A small-molecule ligand and the protein it binds are described below.
Small molecule (SMILES): CC(=O)N[C@H]1[C@H](O[C@H]2[C@H](O)[C@@H](NC(C)=O)CO[C@@H]2CO)O[C@H](CO)[C@@H](O)[C@@H]1O

Sequence of chain 1.D:
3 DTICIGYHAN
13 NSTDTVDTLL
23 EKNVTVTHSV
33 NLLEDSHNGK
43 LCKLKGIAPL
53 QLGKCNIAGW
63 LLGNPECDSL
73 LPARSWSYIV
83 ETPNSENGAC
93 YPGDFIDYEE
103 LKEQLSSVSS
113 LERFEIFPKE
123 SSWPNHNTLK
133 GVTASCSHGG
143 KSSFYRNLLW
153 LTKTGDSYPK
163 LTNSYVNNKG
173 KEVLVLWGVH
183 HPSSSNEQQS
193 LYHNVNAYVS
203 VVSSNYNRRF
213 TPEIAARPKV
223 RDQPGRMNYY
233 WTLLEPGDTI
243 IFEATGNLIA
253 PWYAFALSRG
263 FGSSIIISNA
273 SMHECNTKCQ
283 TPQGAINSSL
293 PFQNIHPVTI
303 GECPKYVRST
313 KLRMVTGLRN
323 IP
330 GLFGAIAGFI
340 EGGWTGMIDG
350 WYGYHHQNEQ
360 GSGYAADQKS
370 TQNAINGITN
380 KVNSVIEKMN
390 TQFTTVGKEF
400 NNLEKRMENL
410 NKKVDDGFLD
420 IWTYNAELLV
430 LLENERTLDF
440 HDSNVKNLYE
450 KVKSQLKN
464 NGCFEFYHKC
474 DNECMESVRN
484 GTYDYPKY

Binding-site contacts:
Ligand atom O5 contacts residue ASN25 of chain 1.D at 2.3 Å (h-bond).
Ligand atom C5 contacts residue ASN25 of chain 1.D at 3.6 Å.
Ligand atom C2 contacts residue ASN25 of chain 1.D at 2.5 Å.
Ligand atom C8 contacts residue LYS24 of chain 1.D at 4.2 Å.
Ligand atom C1 contacts residue ASN25 of chain 1.D at 1.4 Å.
Ligand atom C3 contacts residue ASN25 of chain 1.D at 3.8 Å.
Ligand atom C7 contacts residue ASN25 of chain 1.D at 3.3 Å.
Ligand atom N2 contacts residue ASN25 of chain 1.D at 2.9 Å (h-bond).
Ligand atom C4 contacts residue ASN25 of chain 1.D at 4.2 Å.
Ligand atom O7 contacts residue ASN25 of chain 1.D at 3.4 Å (h-bond).
Ligand atom C8 contacts residue ASN25 of chain 1.D at 4.4 Å.